Sequence of chain 1.A:
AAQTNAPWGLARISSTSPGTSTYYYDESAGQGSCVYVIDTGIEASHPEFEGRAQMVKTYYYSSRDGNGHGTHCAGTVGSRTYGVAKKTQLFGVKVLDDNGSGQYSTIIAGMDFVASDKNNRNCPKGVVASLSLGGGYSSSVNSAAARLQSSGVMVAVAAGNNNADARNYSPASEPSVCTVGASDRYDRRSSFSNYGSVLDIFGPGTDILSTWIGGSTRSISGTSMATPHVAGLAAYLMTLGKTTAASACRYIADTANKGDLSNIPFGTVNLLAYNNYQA

This small molecule binds to this protein.
Small molecule (SMILES): CC(C)C[C@H](NC(=O)[C@H](C)NC(=O)CN)C(=O)N[C@@H](C)C(=O)NCC=O

Binding-site contacts:
Ligand atom CD2 contacts residue ASN161 of chain 1.A at 3.4 Å.
Ligand atom CB contacts residue ASN162 of chain 1.A at 2.4 Å.
Ligand atom CA contacts residue THR223 of chain 1.A at 3.6 Å.
Ligand atom N contacts residue ASN162 of chain 1.A at 3.5 Å (h-bond).
Ligand atom CA contacts residue TYR169 of chain 1.A at 3.5 Å (hydrophobic).
Ligand atom N contacts residue PRO171 of chain 1.A at 3.4 Å.
Ligand atom O contacts residue SER221 of chain 1.A at 3.1 Å (h-bond).
Ligand atom N contacts residue ALA172 of chain 1.A at 3.2 Å (h-bond).
Ligand atom CA contacts residue LEU133 of chain 1.A at 2.9 Å (hydrophobic).
Ligand atom CA contacts residue THR223 of chain 1.A at 3.6 Å.
Ligand atom C contacts residue SER224 of chain 1.A at 2.8 Å.
Ligand atom C contacts residue ASN161 of chain 1.A at 3.1 Å.
Ligand atom N contacts residue SER224 of chain 1.A at 3.0 Å (h-bond).
Ligand atom O contacts residue ALA159 of chain 1.A at 3.4 Å (h-bond).
Ligand atom O contacts residue SER224 of chain 1.A at 2.4 Å (h-bond).
Ligand atom N contacts residue LEU133 of chain 1.A at 2.9 Å (h-bond).
Ligand atom O contacts residue ALA172 of chain 1.A at 3.4 Å.
Ligand atom CB contacts residue ASN161 of chain 1.A at 3.5 Å.
Ligand atom CB contacts residue TYR169 of chain 1.A at 3.2 Å (hydrophobic).
Ligand atom N contacts residue ALA158 of chain 1.A at 2.8 Å (h-bond).
Ligand atom CA contacts residue ASN162 of chain 1.A at 3.6 Å.
Ligand atom O contacts residue TYR169 of chain 1.A at 2.8 Å.
Ligand atom O contacts residue GLY134 of chain 1.A at 3.3 Å (h-bond).
Ligand atom C contacts residue ASN161 of chain 1.A at 3.1 Å.
Ligand atom CA contacts residue SER224 of chain 1.A at 2.9 Å.
Ligand atom CB contacts residue GLY160 of chain 1.A at 3.1 Å.
Ligand atom CA contacts residue ALA158 of chain 1.A at 2.8 Å (hydrophobic).
Ligand atom N contacts residue ASN161 of chain 1.A at 3.6 Å (h-bond).
Ligand atom N contacts residue GLY134 of chain 1.A at 3.6 Å.
Ligand atom N contacts residue ASN161 of chain 1.A at 2.4 Å (h-bond).
Ligand atom N contacts residue THR223 of chain 1.A at 3.3 Å (h-bond).
Ligand atom N contacts residue ASN161 of chain 1.A at 3.3 Å (h-bond).
Ligand atom CA contacts residue ASN161 of chain 1.A at 3.6 Å.
Ligand atom CA contacts residue GLY134 of chain 1.A at 3.5 Å.
Ligand atom O contacts residue GLY135 of chain 1.A at 3.5 Å.
Ligand atom CA contacts residue ASN161 of chain 1.A at 2.9 Å.
Ligand atom CB contacts residue LEU133 of chain 1.A at 3.3 Å (hydrophobic).
Ligand atom N contacts residue GLY160 of chain 1.A at 3.5 Å.
Ligand atom CB contacts residue ASN194 of chain 1.A at 3.3 Å.
Ligand atom CA contacts residue GLY222 of chain 1.A at 3.3 Å.